Sequence of chain 1.G:
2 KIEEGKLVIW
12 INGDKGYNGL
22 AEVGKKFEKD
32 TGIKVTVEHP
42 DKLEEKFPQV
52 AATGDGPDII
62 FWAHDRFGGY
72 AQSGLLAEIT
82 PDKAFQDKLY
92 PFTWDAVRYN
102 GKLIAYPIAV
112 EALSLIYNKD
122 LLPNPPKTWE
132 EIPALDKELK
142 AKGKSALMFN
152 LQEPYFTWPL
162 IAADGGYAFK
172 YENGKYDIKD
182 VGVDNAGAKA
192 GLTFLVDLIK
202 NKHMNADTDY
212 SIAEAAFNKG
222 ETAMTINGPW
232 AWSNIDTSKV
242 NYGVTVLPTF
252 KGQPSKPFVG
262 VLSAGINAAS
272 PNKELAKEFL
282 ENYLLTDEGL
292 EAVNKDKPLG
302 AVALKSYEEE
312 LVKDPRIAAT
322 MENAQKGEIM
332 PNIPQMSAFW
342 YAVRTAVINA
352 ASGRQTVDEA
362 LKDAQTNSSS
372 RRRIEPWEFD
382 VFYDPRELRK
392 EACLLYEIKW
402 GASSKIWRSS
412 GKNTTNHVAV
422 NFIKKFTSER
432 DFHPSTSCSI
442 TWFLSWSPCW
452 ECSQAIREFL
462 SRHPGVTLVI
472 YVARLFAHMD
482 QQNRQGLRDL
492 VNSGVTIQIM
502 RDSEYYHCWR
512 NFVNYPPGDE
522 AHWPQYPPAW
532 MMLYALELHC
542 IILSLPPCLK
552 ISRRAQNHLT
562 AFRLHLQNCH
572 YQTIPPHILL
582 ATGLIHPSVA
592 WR

The protein below binds the small molecule below.
Small molecule (SMILES): OC[C@H]1O[C@H](O[C@H]2[C@H](O)[C@@H](O)[C@@H](O)O[C@@H]2CO)[C@H](O)[C@@H](O)[C@@H]1O

Binding-site contacts:
Ligand atom O5 contacts residue GLU154 of chain 1.G at 3.9 Å.
Ligand atom C1 contacts residue LYS16 of chain 1.G at 3.8 Å.
Ligand atom C6 contacts residue ASP15 of chain 1.G at 4.0 Å.
Ligand atom C6 contacts residue TRP341 of chain 1.G at 3.4 Å (hydrophobic).
Ligand atom C3 contacts residue TRP63 of chain 1.G at 3.9 Å (hydrophobic).
Ligand atom C4 contacts residue TRP341 of chain 1.G at 3.7 Å (hydrophobic).
Ligand atom C6 contacts residue PRO155 of chain 1.G at 3.9 Å (hydrophobic).
Ligand atom O2 contacts residue ALA64 of chain 1.G at 3.3 Å.
Ligand atom C3 contacts residue TYR156 of chain 1.G at 3.5 Å (hydrophobic).
Ligand atom C1 contacts residue GLU112 of chain 1.G at 2.9 Å.
Ligand atom O5 contacts residue LYS16 of chain 1.G at 3.7 Å.
Ligand atom O3 contacts residue ARG67 of chain 1.G at 3.3 Å (salt-bridge).
Ligand atom O4 contacts residue ARG67 of chain 1.G at 2.4 Å (salt-bridge).
Ligand atom C5 contacts residue GLU154 of chain 1.G at 3.6 Å.
Ligand atom O1 contacts residue LYS16 of chain 1.G at 3.5 Å (salt-bridge).
Ligand atom O3 contacts residue ASP66 of chain 1.G at 2.4 Å (salt-bridge).
Ligand atom O2 contacts residue ASP66 of chain 1.G at 2.8 Å (salt-bridge).
Ligand atom C6 contacts residue GLU154 of chain 1.G at 3.6 Å.
Ligand atom C4 contacts residue ARG345 of chain 1.G at 3.9 Å.
Ligand atom O3 contacts residue TYR156 of chain 1.G at 3.0 Å.
Ligand atom O3 contacts residue TRP341 of chain 1.G at 4.0 Å.
Ligand atom C6 contacts residue ASN13 of chain 1.G at 4.1 Å.
Ligand atom O6 contacts residue TYR156 of chain 1.G at 3.2 Å (h-bond).
Ligand atom O6 contacts residue GLU154 of chain 1.G at 3.1 Å (salt-bridge).
Ligand atom O6 contacts residue PRO155 of chain 1.G at 3.5 Å.
Ligand atom O3 contacts residue TRP63 of chain 1.G at 3.7 Å.
Ligand atom C4 contacts residue ARG67 of chain 1.G at 3.7 Å.
Ligand atom O6 contacts residue TRP341 of chain 1.G at 3.9 Å.
Ligand atom O4 contacts residue ARG345 of chain 1.G at 3.0 Å (salt-bridge).
Ligand atom O6 contacts residue ASN13 of chain 1.G at 3.3 Å (h-bond).
Ligand atom C2 contacts residue ASP66 of chain 1.G at 3.1 Å.
Ligand atom O3 contacts residue TRP231 of chain 1.G at 3.8 Å.
Ligand atom O2 contacts residue TRP63 of chain 1.G at 3.7 Å.
Ligand atom O6 contacts residue ASP15 of chain 1.G at 2.6 Å (salt-bridge).
Ligand atom C3 contacts residue ASP66 of chain 1.G at 3.3 Å.
Ligand atom C5 contacts residue ARG345 of chain 1.G at 3.7 Å.
Ligand atom O1 contacts residue ALA64 of chain 1.G at 4.0 Å.
Ligand atom C2 contacts residue GLU112 of chain 1.G at 3.6 Å.
Ligand atom O1 contacts residue GLU112 of chain 1.G at 2.9 Å (salt-bridge).
Ligand atom O2 contacts residue GLU112 of chain 1.G at 4.1 Å.